Sequence of chain 3.E:
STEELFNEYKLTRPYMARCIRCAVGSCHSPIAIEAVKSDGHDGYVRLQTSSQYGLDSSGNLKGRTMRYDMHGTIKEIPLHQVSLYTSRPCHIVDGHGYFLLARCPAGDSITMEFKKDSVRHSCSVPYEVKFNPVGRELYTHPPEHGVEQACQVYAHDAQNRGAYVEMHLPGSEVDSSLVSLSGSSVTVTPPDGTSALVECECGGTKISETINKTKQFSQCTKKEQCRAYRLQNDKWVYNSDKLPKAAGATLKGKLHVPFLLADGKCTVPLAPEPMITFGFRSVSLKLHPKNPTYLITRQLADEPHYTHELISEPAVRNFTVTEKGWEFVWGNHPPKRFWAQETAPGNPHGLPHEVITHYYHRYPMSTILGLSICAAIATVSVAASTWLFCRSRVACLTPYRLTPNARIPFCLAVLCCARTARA

A small-molecule ligand and the protein it binds are described below.
Small molecule (SMILES): CC(=O)N[C@@H]1[C@@H](O)[C@H](O)[C@@H](CO)O[C@H]1O

Binding-site contacts:
Ligand atom O5 contacts residue ASN212 of chain 3.E at 2.4 Å (h-bond).
Ligand atom C1 contacts residue ASN212 of chain 3.E at 1.4 Å.
Ligand atom C5 contacts residue ASN212 of chain 3.E at 3.7 Å.
Ligand atom O7 contacts residue ASN212 of chain 3.E at 4.5 Å.
Ligand atom C7 contacts residue ASN212 of chain 3.E at 3.9 Å.
Ligand atom C2 contacts residue ASN212 of chain 3.E at 2.4 Å.
Ligand atom C4 contacts residue ASN212 of chain 3.E at 4.2 Å.
Ligand atom C1 contacts residue ILE211 of chain 3.E at 4.2 Å (hydrophobic).
Ligand atom N2 contacts residue ILE211 of chain 3.E at 4.3 Å.
Ligand atom N2 contacts residue ASN212 of chain 3.E at 2.9 Å (h-bond).
Ligand atom C3 contacts residue ASN212 of chain 3.E at 3.8 Å.